Binding-site contacts:
Ligand atom O5 contacts residue ASN379 of chain 1.A at 2.3 Å (h-bond).
Ligand atom O5 contacts residue ILE382 of chain 1.A at 3.3 Å.
Ligand atom C7 contacts residue ASN379 of chain 1.A at 3.6 Å.
Ligand atom C1 contacts residue GLN375 of chain 1.A at 4.3 Å.
Ligand atom O7 contacts residue LYS374 of chain 1.A at 3.9 Å.
Ligand atom C6 contacts residue ILE382 of chain 1.A at 3.9 Å (hydrophobic).
Ligand atom O6 contacts residue GLU385 of chain 1.A at 4.0 Å.
Ligand atom C4 contacts residue ASN379 of chain 1.A at 4.1 Å.
Ligand atom C1 contacts residue ASN379 of chain 1.A at 1.4 Å.
Ligand atom O7 contacts residue ASN379 of chain 1.A at 3.8 Å.
Ligand atom C1 contacts residue SER381 of chain 1.A at 3.6 Å.
Ligand atom C5 contacts residue SER381 of chain 1.A at 3.7 Å.
Ligand atom C5 contacts residue ILE382 of chain 1.A at 4.3 Å (hydrophobic).
Ligand atom C3 contacts residue ASN379 of chain 1.A at 3.8 Å.
Ligand atom C2 contacts residue ASN379 of chain 1.A at 2.4 Å.
Ligand atom N2 contacts residue ASN379 of chain 1.A at 2.9 Å (h-bond).
Ligand atom C5 contacts residue ASN379 of chain 1.A at 3.6 Å.
Ligand atom O6 contacts residue SER381 of chain 1.A at 3.2 Å (h-bond).
Ligand atom O5 contacts residue SER381 of chain 1.A at 3.4 Å (h-bond).
Ligand atom C1 contacts residue ILE382 of chain 1.A at 4.3 Å (hydrophobic).
Ligand atom O7 contacts residue GLN375 of chain 1.A at 3.5 Å.
Ligand atom C2 contacts residue GLN375 of chain 1.A at 4.3 Å.
Ligand atom C6 contacts residue SER381 of chain 1.A at 4.0 Å.
Ligand atom C6 contacts residue TYR371 of chain 1.A at 4.2 Å (hydrophobic).
Ligand atom O6 contacts residue ILE382 of chain 1.A at 3.6 Å.

A small-molecule ligand and the protein it binds are described below.
Small molecule (SMILES): CC(=O)N[C@@H]1[C@@H](O)[C@H](O)[C@@H](CO)O[C@H]1O

Sequence of chain 1.A:
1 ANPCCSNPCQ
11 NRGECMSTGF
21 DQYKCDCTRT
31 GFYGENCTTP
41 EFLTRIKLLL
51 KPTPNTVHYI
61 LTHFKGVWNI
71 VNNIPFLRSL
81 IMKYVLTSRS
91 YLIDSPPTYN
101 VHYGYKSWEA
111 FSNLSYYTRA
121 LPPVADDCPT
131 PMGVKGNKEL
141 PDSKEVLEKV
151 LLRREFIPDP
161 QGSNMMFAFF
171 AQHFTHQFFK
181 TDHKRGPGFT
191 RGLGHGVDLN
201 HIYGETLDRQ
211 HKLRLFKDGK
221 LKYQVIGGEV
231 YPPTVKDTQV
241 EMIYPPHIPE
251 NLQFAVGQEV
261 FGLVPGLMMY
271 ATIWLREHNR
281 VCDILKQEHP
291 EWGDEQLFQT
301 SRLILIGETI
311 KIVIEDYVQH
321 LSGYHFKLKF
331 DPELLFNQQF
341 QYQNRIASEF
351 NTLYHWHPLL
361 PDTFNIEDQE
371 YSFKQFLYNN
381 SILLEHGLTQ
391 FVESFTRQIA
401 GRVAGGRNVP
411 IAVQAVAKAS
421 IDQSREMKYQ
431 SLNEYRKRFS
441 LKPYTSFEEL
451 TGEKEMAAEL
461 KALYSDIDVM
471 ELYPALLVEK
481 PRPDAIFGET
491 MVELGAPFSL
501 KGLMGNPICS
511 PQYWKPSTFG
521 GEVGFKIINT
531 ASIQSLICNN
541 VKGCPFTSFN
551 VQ